Sequence of chain 1.A:
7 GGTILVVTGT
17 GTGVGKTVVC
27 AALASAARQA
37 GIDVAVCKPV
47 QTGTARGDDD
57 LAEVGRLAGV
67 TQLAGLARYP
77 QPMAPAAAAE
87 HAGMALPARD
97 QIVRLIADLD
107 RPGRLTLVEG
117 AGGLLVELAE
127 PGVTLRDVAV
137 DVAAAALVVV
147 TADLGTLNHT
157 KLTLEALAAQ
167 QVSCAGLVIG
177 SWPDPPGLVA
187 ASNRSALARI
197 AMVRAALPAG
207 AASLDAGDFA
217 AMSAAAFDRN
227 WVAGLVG

A protein and the small-molecule ligand that binds it are described below.
Small molecule (SMILES): O=C(O)Cc1ccc(C(=O)[C@@H]2CCC[C@H]2C(C(=O)O)C(=O)O)cc1

Binding-site contacts:
Ligand atom C08 contacts residue THR18 of chain 1.A at 3.7 Å.
Ligand atom O23 contacts residue GLY151 of chain 1.B at 2.9 Å (h-bond).
Ligand atom C21 contacts residue ALA80 of chain 1.A at 3.6 Å (hydrophobic).
Ligand atom C19 contacts residue PRO81 of chain 1.A at 3.5 Å (hydrophobic).
Ligand atom C05 contacts residue THR48 of chain 1.A at 3.7 Å.
Ligand atom C06 contacts residue ASP54 of chain 1.A at 3.4 Å.
Ligand atom C17 contacts residue LEU150 of chain 1.B at 3.5 Å (hydrophobic).
Ligand atom C22 contacts residue ASN154 of chain 1.B at 3.6 Å.
Ligand atom C22 contacts residue LEU153 of chain 1.B at 3.5 Å (hydrophobic).
Ligand atom O24 contacts residue GLY151 of chain 1.B at 3.4 Å.
Ligand atom C09 contacts residue ASP56 of chain 1.A at 3.1 Å.
Ligand atom C19 contacts residue VAL122 of chain 1.A at 3.6 Å (hydrophobic).
Ligand atom O01 contacts residue GLY118 of chain 1.A at 3.4 Å (h-bond).
Ligand atom C03 contacts residue THR18 of chain 1.A at 3.4 Å.
Ligand atom O11 contacts residue LYS44 of chain 1.A at 3.5 Å (salt-bridge).
Ligand atom C19 contacts residue ALA80 of chain 1.A at 3.5 Å (hydrophobic).
Ligand atom O14 contacts residue THR18 of chain 1.A at 2.7 Å (h-bond).
Ligand atom O10 contacts residue ASP56 of chain 1.A at 2.7 Å (salt-bridge).
Ligand atom O01 contacts residue ALA117 of chain 1.A at 3.7 Å.
Ligand atom O11 contacts residue GLN47 of chain 1.A at 2.9 Å (h-bond).
Ligand atom O14 contacts residue SO41 of chain 1.G at 3.5 Å (h-bond).
Ligand atom C22 contacts residue GLY151 of chain 1.B at 3.4 Å.
Ligand atom O11 contacts residue ASP56 of chain 1.A at 2.9 Å (salt-bridge).
Ligand atom O14 contacts residue GLY118 of chain 1.A at 3.2 Å (h-bond).
Ligand atom C12 contacts residue LYS22 of chain 1.A at 3.6 Å.
Ligand atom O01 contacts residue THR48 of chain 1.A at 3.5 Å (h-bond).
Ligand atom O10 contacts residue SO41 of chain 1.G at 3.6 Å (h-bond).
Ligand atom O23 contacts residue THR152 of chain 1.B at 3.2 Å (h-bond).
Ligand atom C04 contacts residue THR48 of chain 1.A at 3.3 Å.
Ligand atom O13 contacts residue ALA117 of chain 1.A at 3.5 Å.
Ligand atom O24 contacts residue ASN154 of chain 1.B at 3.0 Å (h-bond).
Ligand atom O23 contacts residue LEU153 of chain 1.B at 3.0 Å (h-bond).
Ligand atom O13 contacts residue LYS22 of chain 1.A at 3.6 Å.
Ligand atom C12 contacts residue GLY118 of chain 1.A at 3.4 Å.
Ligand atom O13 contacts residue LYS44 of chain 1.A at 3.2 Å (salt-bridge).
Ligand atom C18 contacts residue PRO81 of chain 1.A at 3.5 Å (hydrophobic).
Ligand atom C02 contacts residue THR48 of chain 1.A at 3.7 Å.
Ligand atom O13 contacts residue GLY118 of chain 1.A at 2.9 Å (h-bond).
Ligand atom O14 contacts residue LYS22 of chain 1.A at 2.9 Å (salt-bridge).
Ligand atom C12 contacts residue THR18 of chain 1.A at 3.5 Å.

Sequence of chain 1.B:
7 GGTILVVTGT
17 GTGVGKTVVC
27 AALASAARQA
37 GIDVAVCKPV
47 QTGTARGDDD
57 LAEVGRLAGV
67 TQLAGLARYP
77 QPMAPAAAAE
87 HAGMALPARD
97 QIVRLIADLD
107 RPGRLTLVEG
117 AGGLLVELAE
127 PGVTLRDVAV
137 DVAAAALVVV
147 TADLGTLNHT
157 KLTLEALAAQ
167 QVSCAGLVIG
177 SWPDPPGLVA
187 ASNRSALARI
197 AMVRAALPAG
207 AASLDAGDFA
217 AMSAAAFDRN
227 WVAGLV